Sequence of chain 4.A:
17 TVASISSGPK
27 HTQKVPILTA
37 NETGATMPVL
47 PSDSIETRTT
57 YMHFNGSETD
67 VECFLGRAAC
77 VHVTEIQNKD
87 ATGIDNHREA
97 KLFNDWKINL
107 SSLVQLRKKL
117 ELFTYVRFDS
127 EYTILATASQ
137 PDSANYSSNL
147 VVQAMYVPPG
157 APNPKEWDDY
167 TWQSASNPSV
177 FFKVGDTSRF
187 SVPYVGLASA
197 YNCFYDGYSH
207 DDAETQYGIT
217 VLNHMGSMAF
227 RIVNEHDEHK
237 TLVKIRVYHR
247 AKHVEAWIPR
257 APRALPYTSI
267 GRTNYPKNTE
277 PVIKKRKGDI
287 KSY

Sequence of chain 3.C:
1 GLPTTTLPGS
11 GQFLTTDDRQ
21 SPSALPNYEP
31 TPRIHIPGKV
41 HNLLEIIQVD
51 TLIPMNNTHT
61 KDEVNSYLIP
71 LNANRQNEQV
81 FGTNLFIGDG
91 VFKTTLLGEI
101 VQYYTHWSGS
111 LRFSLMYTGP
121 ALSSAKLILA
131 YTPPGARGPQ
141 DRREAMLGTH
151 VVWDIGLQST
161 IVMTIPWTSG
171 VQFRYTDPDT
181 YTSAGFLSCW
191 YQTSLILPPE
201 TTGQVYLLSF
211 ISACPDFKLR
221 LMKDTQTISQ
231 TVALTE

A protein and the small-molecule ligand that binds it are described below.
Small molecule (SMILES): Cc1cc(CCCCCOc2c(Cl)cc(C3=NCCO3)cc2Cl)on1

Binding-site contacts:
Ligand atom CL2 contacts residue TYR128 of chain 4.A at 3.4 Å.
Ligand atom O1 contacts residue MET221 of chain 4.A at 3.4 Å (h-bond).
Ligand atom CL1 contacts residue LEU25 of chain 4.C at 3.5 Å.
Ligand atom C2C contacts residue MET221 of chain 4.A at 3.3 Å (hydrophobic).
Ligand atom C2A contacts residue PHE186 of chain 4.A at 3.6 Å (hydrophobic).
Ligand atom CL2 contacts residue MET224 of chain 4.A at 3.2 Å.
Ligand atom CL2 contacts residue ILE104 of chain 4.A at 3.4 Å.
Ligand atom C5A contacts residue VAL176 of chain 4.A at 3.8 Å (hydrophobic).
Ligand atom C31 contacts residue ASN219 of chain 4.A at 3.7 Å.
Ligand atom C4C contacts residue VAL191 of chain 4.A at 3.7 Å (hydrophobic).
Ligand atom C5A contacts residue ALA150 of chain 4.A at 3.4 Å (hydrophobic).
Ligand atom N3A contacts residue ALA24 of chain 4.C at 3.8 Å.
Ligand atom C3B contacts residue ALA24 of chain 4.C at 4.0 Å (hydrophobic).
Ligand atom CL1 contacts residue VAL188 of chain 4.A at 3.7 Å.
Ligand atom C5B contacts residue PHE186 of chain 4.A at 3.8 Å (hydrophobic).
Ligand atom N3A contacts residue PRO174 of chain 4.A at 3.3 Å (h-bond).
Ligand atom C4A contacts residue SER175 of chain 4.A at 3.6 Å.
Ligand atom C4A contacts residue ALA150 of chain 4.A at 3.9 Å (hydrophobic).
Ligand atom C5B contacts residue MET224 of chain 4.A at 3.8 Å (hydrophobic).
Ligand atom C4B contacts residue TYR152 of chain 4.A at 3.7 Å (hydrophobic).
Ligand atom O1A contacts residue MET224 of chain 4.A at 3.9 Å.
Ligand atom C3C contacts residue TYR128 of chain 4.A at 3.8 Å (hydrophobic).
Ligand atom N2 contacts residue MET221 of chain 4.A at 3.9 Å.
Ligand atom O1 contacts residue LEU106 of chain 4.A at 3.7 Å.
Ligand atom C4A contacts residue VAL176 of chain 4.A at 3.9 Å (hydrophobic).
Ligand atom C3B contacts residue TYR152 of chain 4.A at 3.9 Å (hydrophobic).
Ligand atom C4A contacts residue PRO174 of chain 4.A at 3.2 Å (hydrophobic).
Ligand atom C4 contacts residue TYR197 of chain 4.A at 3.6 Å (hydrophobic).
Ligand atom N2 contacts residue ASN219 of chain 4.A at 3.5 Å (h-bond).
Ligand atom C5 contacts residue LEU106 of chain 4.A at 3.7 Å (hydrophobic).
Ligand atom C1C contacts residue TYR128 of chain 4.A at 3.6 Å (hydrophobic).
Ligand atom C31 contacts residue TYR197 of chain 4.A at 3.6 Å (hydrophobic).
Ligand atom O1A contacts residue PHE186 of chain 4.A at 3.4 Å.
Ligand atom C4B contacts residue PHE186 of chain 4.A at 3.6 Å (hydrophobic).
Ligand atom C2C contacts residue ILE104 of chain 4.A at 3.9 Å (hydrophobic).
Ligand atom O1B contacts residue VAL188 of chain 4.A at 3.8 Å.
Ligand atom C3C contacts residue ILE104 of chain 4.A at 3.6 Å (hydrophobic).
Ligand atom C5C contacts residue TYR152 of chain 4.A at 3.8 Å (hydrophobic).
Ligand atom C1C contacts residue LEU106 of chain 4.A at 3.9 Å (hydrophobic).
Ligand atom C5 contacts residue MET221 of chain 4.A at 3.9 Å (hydrophobic).

Sequence of chain 4.C:
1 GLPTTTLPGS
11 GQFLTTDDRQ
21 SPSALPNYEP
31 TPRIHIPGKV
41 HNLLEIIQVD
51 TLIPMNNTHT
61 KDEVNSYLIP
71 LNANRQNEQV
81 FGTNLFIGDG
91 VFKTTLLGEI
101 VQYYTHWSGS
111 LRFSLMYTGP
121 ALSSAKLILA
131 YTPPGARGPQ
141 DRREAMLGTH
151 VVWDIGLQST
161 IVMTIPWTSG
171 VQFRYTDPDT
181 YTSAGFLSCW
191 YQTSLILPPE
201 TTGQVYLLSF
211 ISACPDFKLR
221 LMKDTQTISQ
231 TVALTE